Sequence of chain 3.PA:
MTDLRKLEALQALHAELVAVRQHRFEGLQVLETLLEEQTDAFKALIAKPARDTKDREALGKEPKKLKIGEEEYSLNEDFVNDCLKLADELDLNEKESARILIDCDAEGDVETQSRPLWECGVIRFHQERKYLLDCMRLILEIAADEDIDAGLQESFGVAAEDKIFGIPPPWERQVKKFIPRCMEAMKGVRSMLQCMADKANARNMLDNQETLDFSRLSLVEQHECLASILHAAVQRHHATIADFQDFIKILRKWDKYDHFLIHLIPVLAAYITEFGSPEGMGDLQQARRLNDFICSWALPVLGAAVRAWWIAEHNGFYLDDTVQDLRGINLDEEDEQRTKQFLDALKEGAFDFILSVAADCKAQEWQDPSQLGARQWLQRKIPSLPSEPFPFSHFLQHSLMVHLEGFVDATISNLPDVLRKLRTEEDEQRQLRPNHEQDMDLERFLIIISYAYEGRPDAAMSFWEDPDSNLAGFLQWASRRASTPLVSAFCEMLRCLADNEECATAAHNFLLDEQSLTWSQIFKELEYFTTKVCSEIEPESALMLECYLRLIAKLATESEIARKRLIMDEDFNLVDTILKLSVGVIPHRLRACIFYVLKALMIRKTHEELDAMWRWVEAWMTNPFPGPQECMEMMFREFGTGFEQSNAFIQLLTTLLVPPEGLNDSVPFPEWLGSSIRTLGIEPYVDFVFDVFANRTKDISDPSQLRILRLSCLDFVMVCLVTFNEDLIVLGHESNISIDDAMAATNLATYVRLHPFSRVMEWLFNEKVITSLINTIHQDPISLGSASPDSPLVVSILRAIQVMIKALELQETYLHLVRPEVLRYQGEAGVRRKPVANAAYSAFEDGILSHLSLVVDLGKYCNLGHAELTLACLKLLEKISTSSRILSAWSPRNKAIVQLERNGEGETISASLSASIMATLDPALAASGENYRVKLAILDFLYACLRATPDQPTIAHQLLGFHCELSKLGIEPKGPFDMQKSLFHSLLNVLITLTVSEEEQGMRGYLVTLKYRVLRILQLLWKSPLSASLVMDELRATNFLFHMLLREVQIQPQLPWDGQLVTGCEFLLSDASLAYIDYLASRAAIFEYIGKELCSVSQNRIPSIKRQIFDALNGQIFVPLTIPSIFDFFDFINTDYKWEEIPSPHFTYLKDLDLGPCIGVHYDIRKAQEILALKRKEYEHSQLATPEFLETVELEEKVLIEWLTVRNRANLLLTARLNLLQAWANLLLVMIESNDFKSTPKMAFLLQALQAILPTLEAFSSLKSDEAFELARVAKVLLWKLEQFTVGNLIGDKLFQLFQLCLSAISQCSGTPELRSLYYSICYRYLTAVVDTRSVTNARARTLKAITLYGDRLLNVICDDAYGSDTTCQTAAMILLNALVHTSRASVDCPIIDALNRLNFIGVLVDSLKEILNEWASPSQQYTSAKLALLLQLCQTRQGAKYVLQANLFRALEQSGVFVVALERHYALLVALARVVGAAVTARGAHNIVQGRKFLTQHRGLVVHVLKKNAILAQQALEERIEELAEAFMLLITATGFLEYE

This small molecule binds to this protein.
Small molecule (SMILES): CC[C@H](C)[C@H](N)C(=O)N[C@@H](CC(C)C)C(=O)N1CCC[C@H]1C(=O)N[C@@H](CCSC)C(=O)N[C@@H](Cc1ccc(O)cc1)C(=O)N[C@@H](CCCCN)C(=O)N[C@@H](CC(C)C)C(=O)N[C@@H](CO)C(=O)N1CCC[C@H]1C=O

Binding-site contacts:
Ligand atom CD2 contacts residue PHE1125 of chain 3.PA at 4.2 Å (hydrophobic).
Ligand atom CG2 contacts residue GLN1063 of chain 3.PA at 3.3 Å.
Ligand atom CA contacts residue GLN1063 of chain 3.PA at 4.3 Å.
Ligand atom CD2 contacts residue GLN1063 of chain 3.PA at 3.6 Å.
Ligand atom CD1 contacts residue ASN1072 of chain 3.PA at 4.0 Å.
Ligand atom CG contacts residue ALA1120 of chain 3.PA at 4.4 Å (hydrophobic).
Ligand atom CB contacts residue THR1121 of chain 3.PA at 3.3 Å.
Ligand atom CE1 contacts residue THR1121 of chain 3.PA at 3.9 Å.
Ligand atom CE2 contacts residue ASN1072 of chain 3.PA at 4.4 Å.
Ligand atom CD2 contacts residue LEU1129 of chain 3.PA at 4.2 Å (hydrophobic).
Ligand atom C contacts residue GLN1063 of chain 3.PA at 3.9 Å.
Ligand atom CZ contacts residue ASN1072 of chain 3.PA at 3.5 Å.
Ligand atom CD1 contacts residue GLN1063 of chain 3.PA at 3.8 Å.
Ligand atom CG contacts residue ASN1072 of chain 3.PA at 4.2 Å.
Ligand atom O contacts residue THR1121 of chain 3.PA at 4.0 Å.
Ligand atom CA contacts residue HIS1126 of chain 3.PA at 4.3 Å.
Ligand atom OH contacts residue ASN1072 of chain 3.PA at 3.1 Å (h-bond).
Ligand atom OH contacts residue HIS1068 of chain 3.PA at 3.8 Å.
Ligand atom CG contacts residue THR1121 of chain 3.PA at 3.3 Å.
Ligand atom CE2 contacts residue GLN1063 of chain 3.PA at 3.3 Å.
Ligand atom O contacts residue VAL1202 of chain 3.PA at 3.2 Å.
Ligand atom CB contacts residue GLN1063 of chain 3.PA at 4.5 Å.
Ligand atom CD1 contacts residue ALA1120 of chain 3.PA at 4.3 Å (hydrophobic).
Ligand atom OH contacts residue GLN1063 of chain 3.PA at 3.7 Å.
Ligand atom CD1 contacts residue THR1121 of chain 3.PA at 3.0 Å.
Ligand atom O contacts residue GLN1063 of chain 3.PA at 2.9 Å (h-bond).
Ligand atom CZ contacts residue GLN1063 of chain 3.PA at 4.1 Å.
Ligand atom SD contacts residue ASN1072 of chain 3.PA at 3.7 Å.
Ligand atom CE1 contacts residue ASN1072 of chain 3.PA at 3.3 Å.
Ligand atom CD2 contacts residue THR1121 of chain 3.PA at 4.0 Å.
Ligand atom CD1 contacts residue PHE1125 of chain 3.PA at 3.6 Å (hydrophobic).
Ligand atom CG contacts residue GLN1063 of chain 3.PA at 4.3 Å.
Ligand atom CD2 contacts residue HIS1126 of chain 3.PA at 3.4 Å.
Ligand atom CD1 contacts residue ASN1122 of chain 3.PA at 4.3 Å.
Ligand atom C contacts residue HIS1126 of chain 3.PA at 4.0 Å.
Ligand atom CD2 contacts residue ALA1120 of chain 3.PA at 3.5 Å (hydrophobic).
Ligand atom O contacts residue HIS1126 of chain 3.PA at 3.3 Å (h-bond).
Ligand atom CG contacts residue HIS1126 of chain 3.PA at 4.3 Å.
Ligand atom C contacts residue VAL1202 of chain 3.PA at 4.2 Å (hydrophobic).
Ligand atom CD2 contacts residue THR1121 of chain 3.PA at 4.3 Å.